Sequence of chain 1.A:
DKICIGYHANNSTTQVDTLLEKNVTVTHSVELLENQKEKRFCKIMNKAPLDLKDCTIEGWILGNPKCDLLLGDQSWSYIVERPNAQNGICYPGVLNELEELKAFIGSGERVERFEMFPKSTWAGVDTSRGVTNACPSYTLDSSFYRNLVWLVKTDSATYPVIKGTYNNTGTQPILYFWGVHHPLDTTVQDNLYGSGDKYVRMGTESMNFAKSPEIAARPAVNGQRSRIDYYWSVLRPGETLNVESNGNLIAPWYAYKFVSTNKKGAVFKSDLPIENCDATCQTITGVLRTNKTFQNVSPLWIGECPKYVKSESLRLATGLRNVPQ

The protein below binds the small molecule below.
Small molecule (SMILES): CC(=O)N[C@@H]1[C@@H](O)[C@H](O)[C@@H](CO)O[C@H]1O

Binding-site contacts:
Ligand atom C8 contacts residue ASN23 of chain 1.A at 3.8 Å.
Ligand atom N2 contacts residue ASN23 of chain 1.A at 3.0 Å (h-bond).
Ligand atom C1 contacts residue ASN23 of chain 1.A at 1.4 Å.
Ligand atom O5 contacts residue ASN23 of chain 1.A at 2.3 Å (h-bond).
Ligand atom O7 contacts residue GLN15 of chain 1.A at 4.4 Å.
Ligand atom C6 contacts residue ASN23 of chain 1.A at 4.3 Å.
Ligand atom C7 contacts residue ASN23 of chain 1.A at 3.8 Å.
Ligand atom C7 contacts residue GLN15 of chain 1.A at 4.3 Å.
Ligand atom C5 contacts residue ASN23 of chain 1.A at 3.7 Å.
Ligand atom C4 contacts residue ASN23 of chain 1.A at 4.2 Å.
Ligand atom C8 contacts residue GLN15 of chain 1.A at 3.8 Å.
Ligand atom C2 contacts residue ASN23 of chain 1.A at 2.6 Å.
Ligand atom C2 contacts residue GLN15 of chain 1.A at 4.2 Å.
Ligand atom C3 contacts residue ASN23 of chain 1.A at 3.9 Å.
Ligand atom O6 contacts residue ASN23 of chain 1.A at 4.2 Å.